This small molecule binds to this protein.
Small molecule (SMILES): CC(=O)N[C@@H]1[C@@H](O)[C@H](O)[C@@H](CO)O[C@H]1O

Binding-site contacts:
Ligand atom C3 contacts residue ASN121 of chain 2.E at 3.8 Å.
Ligand atom O7 contacts residue LYS117 of chain 2.E at 3.3 Å (salt-bridge).
Ligand atom C5 contacts residue ASN121 of chain 2.E at 3.5 Å.
Ligand atom C7 contacts residue LYS117 of chain 2.E at 4.0 Å.
Ligand atom C6 contacts residue ASN121 of chain 2.E at 4.1 Å.
Ligand atom C8 contacts residue LYS117 of chain 2.E at 3.9 Å.
Ligand atom C8 contacts residue LEU15 of chain 2.E at 3.9 Å (hydrophobic).
Ligand atom C7 contacts residue GLN19 of chain 2.E at 4.3 Å.
Ligand atom O7 contacts residue GLN19 of chain 2.E at 4.0 Å.
Ligand atom N2 contacts residue ASN121 of chain 2.E at 2.9 Å (h-bond).
Ligand atom C8 contacts residue GLN19 of chain 2.E at 3.7 Å.
Ligand atom O5 contacts residue ASN121 of chain 2.E at 2.4 Å (h-bond).
Ligand atom C4 contacts residue ASN121 of chain 2.E at 4.2 Å.
Ligand atom O6 contacts residue ASN125 of chain 2.E at 4.5 Å.
Ligand atom C2 contacts residue ASN121 of chain 2.E at 2.5 Å.
Ligand atom O5 contacts residue ASN125 of chain 2.E at 4.0 Å.
Ligand atom O7 contacts residue ASN121 of chain 2.E at 3.6 Å (h-bond).
Ligand atom C7 contacts residue ASN121 of chain 2.E at 3.5 Å.
Ligand atom C1 contacts residue ASN121 of chain 2.E at 1.4 Å.
Ligand atom C5 contacts residue ASN125 of chain 2.E at 4.2 Å.
Ligand atom C6 contacts residue ASN125 of chain 2.E at 3.6 Å.

Sequence of chain 2.E:
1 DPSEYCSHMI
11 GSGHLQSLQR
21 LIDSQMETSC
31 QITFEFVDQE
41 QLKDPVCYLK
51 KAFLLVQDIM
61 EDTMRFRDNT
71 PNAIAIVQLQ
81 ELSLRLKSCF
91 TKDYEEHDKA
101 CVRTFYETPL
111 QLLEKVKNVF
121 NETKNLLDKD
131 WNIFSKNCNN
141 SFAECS